Binding-site contacts:
Ligand atom C8 contacts residue ASN486 of chain 1.A at 4.5 Å.
Ligand atom C5 contacts residue ASN486 of chain 1.A at 3.5 Å.
Ligand atom C3 contacts residue ASN486 of chain 1.A at 3.9 Å.
Ligand atom C7 contacts residue ASN486 of chain 1.A at 3.2 Å.
Ligand atom C4 contacts residue ASN486 of chain 1.A at 4.3 Å.
Ligand atom N2 contacts residue ASN486 of chain 1.A at 3.1 Å (h-bond).
Ligand atom O7 contacts residue ASN486 of chain 1.A at 3.0 Å (h-bond).
Ligand atom C1 contacts residue ASN486 of chain 1.A at 1.4 Å.
Ligand atom O7 contacts residue GLU506 of chain 1.A at 3.9 Å.
Ligand atom C2 contacts residue ASN486 of chain 1.A at 2.6 Å.
Ligand atom O5 contacts residue ASN486 of chain 1.A at 2.3 Å (h-bond).
Ligand atom O6 contacts residue ASN486 of chain 1.A at 4.5 Å.

Sequence of chain 1.A:
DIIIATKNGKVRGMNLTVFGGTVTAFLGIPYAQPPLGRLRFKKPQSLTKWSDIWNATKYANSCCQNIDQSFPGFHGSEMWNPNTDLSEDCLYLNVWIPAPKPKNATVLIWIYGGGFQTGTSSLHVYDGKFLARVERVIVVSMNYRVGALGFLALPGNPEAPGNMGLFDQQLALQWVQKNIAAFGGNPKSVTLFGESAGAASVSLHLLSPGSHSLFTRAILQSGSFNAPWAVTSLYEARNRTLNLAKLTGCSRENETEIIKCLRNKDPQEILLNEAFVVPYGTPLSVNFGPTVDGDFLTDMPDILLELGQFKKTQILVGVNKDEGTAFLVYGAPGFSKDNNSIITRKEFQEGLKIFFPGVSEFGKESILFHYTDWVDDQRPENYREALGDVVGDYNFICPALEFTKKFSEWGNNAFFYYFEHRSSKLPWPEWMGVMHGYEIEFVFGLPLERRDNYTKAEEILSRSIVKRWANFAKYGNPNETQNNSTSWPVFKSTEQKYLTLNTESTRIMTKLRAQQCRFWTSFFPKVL

The small molecule below binds the protein below.
Small molecule (SMILES): CC(=O)N[C@H]1[C@H](O[C@H]2[C@H](O)[C@@H](NC(C)=O)CO[C@@H]2CO)O[C@H](CO)[C@@H](O)[C@@H]1O